This protein binds this small molecule.
Small molecule (SMILES): CC(=O)N[C@H]1[C@H](O[C@H]2[C@H](O)[C@@H](NC(C)=O)CO[C@@H]2CO)O[C@H](CO)[C@@H](O)[C@@H]1O

Binding-site contacts:
Ligand atom C4 contacts residue ASN371 of chain 1.A at 4.2 Å.
Ligand atom O5 contacts residue ARG353 of chain 1.A at 3.9 Å.
Ligand atom O5 contacts residue GLN362 of chain 1.A at 4.1 Å.
Ligand atom C7 contacts residue GLN362 of chain 1.A at 3.8 Å.
Ligand atom C1 contacts residue GLN362 of chain 1.A at 3.8 Å.
Ligand atom C3 contacts residue ASN371 of chain 1.A at 3.8 Å.
Ligand atom O7 contacts residue GLN362 of chain 1.A at 2.9 Å (h-bond).
Ligand atom C6 contacts residue ASN360 of chain 1.A at 4.1 Å.
Ligand atom C6 contacts residue ARG353 of chain 1.A at 3.7 Å.
Ligand atom C1 contacts residue ASN371 of chain 1.A at 1.4 Å.
Ligand atom C5 contacts residue ASN371 of chain 1.A at 3.6 Å.
Ligand atom C5 contacts residue ARG353 of chain 1.A at 4.1 Å.
Ligand atom O7 contacts residue ASN371 of chain 1.A at 3.9 Å.
Ligand atom O5 contacts residue ASN371 of chain 1.A at 2.4 Å (h-bond).
Ligand atom C4 contacts residue ARG353 of chain 1.A at 4.0 Å.
Ligand atom N2 contacts residue GLN362 of chain 1.A at 4.5 Å.
Ligand atom C2 contacts residue GLN362 of chain 1.A at 4.1 Å.
Ligand atom C7 contacts residue ASN371 of chain 1.A at 3.6 Å.
Ligand atom N2 contacts residue ASN371 of chain 1.A at 2.9 Å (h-bond).
Ligand atom C1 contacts residue ASN360 of chain 1.A at 4.3 Å.
Ligand atom O5 contacts residue ASN360 of chain 1.A at 3.5 Å (h-bond).
Ligand atom C2 contacts residue ASN371 of chain 1.A at 2.4 Å.
Ligand atom C6 contacts residue GLU355 of chain 1.A at 4.0 Å.

Sequence of chain 1.A:
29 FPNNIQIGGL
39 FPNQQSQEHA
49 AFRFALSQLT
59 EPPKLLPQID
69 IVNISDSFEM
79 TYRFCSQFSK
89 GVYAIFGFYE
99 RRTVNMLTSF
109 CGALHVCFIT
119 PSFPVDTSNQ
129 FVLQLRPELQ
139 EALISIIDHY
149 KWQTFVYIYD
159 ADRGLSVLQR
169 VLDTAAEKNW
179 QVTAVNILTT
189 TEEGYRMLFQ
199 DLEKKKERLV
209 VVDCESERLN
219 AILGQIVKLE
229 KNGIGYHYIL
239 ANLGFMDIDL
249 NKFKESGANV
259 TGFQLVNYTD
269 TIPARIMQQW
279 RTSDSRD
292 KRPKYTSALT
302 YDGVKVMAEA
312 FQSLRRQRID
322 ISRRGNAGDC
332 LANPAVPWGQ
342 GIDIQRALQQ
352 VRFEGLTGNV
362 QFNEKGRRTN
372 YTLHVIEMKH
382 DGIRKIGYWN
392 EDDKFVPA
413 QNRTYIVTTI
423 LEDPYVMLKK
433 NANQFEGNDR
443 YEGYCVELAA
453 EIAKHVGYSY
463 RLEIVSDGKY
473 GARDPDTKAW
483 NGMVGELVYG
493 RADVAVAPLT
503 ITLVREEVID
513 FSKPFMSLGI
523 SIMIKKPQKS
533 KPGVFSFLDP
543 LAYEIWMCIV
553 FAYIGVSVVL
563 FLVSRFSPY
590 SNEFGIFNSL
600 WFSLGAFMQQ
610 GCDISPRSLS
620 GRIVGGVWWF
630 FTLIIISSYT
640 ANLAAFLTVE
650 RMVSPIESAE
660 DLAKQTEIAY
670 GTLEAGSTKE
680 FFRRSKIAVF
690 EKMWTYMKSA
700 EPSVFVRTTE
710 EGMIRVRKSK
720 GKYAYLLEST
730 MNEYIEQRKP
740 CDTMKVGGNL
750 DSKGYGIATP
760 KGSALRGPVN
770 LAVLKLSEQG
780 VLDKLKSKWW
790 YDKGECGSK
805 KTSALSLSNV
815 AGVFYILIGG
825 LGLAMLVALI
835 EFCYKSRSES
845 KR